This protein binds this small molecule.
Small molecule (SMILES): OC[C@H]1O[C@H](O)[C@@H](O)[C@@H](O)[C@@H]1O

Binding-site contacts:
Ligand atom C1 contacts residue BMA1 of chain 1.LA at 1.4 Å.
Ligand atom C2 contacts residue BMA1 of chain 1.LA at 2.5 Å.
Ligand atom O5 contacts residue GLU321 of chain 1.G at 4.4 Å.
Ligand atom O4 contacts residue ASN340 of chain 1.G at 3.3 Å (h-bond).
Ligand atom C5 contacts residue ASN340 of chain 1.G at 3.2 Å.
Ligand atom O5 contacts residue ASN340 of chain 1.G at 3.9 Å.
Ligand atom C3 contacts residue BMA1 of chain 1.LA at 3.1 Å.
Ligand atom C1 contacts residue ASN340 of chain 1.G at 4.0 Å.
Ligand atom C4 contacts residue BMA1 of chain 1.LA at 3.6 Å.
Ligand atom C6 contacts residue BMA1 of chain 1.LA at 4.3 Å.
Ligand atom O6 contacts residue GLU321 of chain 1.G at 3.5 Å (salt-bridge).
Ligand atom C6 contacts residue SER337 of chain 1.G at 3.8 Å.
Ligand atom O6 contacts residue LYS322 of chain 1.G at 3.5 Å.
Ligand atom O5 contacts residue BMA1 of chain 1.LA at 2.4 Å (h-bond).
Ligand atom O2 contacts residue BMA1 of chain 1.LA at 3.7 Å.
Ligand atom O4 contacts residue SER337 of chain 1.G at 4.3 Å.
Ligand atom C3 contacts residue ASN340 of chain 1.G at 4.3 Å.
Ligand atom C6 contacts residue GLU321 of chain 1.G at 3.5 Å.
Ligand atom C4 contacts residue ASN340 of chain 1.G at 3.9 Å.
Ligand atom C5 contacts residue BMA1 of chain 1.LA at 3.0 Å.
Ligand atom O3 contacts residue BMA1 of chain 1.LA at 4.4 Å.
Ligand atom C6 contacts residue ASN340 of chain 1.G at 3.7 Å.

Sequence of chain 1.G:
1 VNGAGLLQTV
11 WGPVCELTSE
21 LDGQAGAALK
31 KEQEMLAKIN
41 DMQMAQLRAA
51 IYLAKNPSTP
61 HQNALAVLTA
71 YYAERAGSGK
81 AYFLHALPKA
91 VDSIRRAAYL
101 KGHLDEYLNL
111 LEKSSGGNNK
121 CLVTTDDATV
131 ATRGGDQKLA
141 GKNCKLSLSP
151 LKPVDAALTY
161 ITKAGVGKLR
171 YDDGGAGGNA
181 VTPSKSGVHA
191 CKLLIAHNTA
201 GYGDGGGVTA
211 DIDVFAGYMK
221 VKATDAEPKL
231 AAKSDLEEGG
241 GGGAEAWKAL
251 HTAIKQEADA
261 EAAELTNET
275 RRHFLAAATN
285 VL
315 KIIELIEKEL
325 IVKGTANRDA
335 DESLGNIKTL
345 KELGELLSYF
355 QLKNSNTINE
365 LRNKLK